Binding-site contacts:
Ligand atom O5 contacts residue LEU109 of chain 3.B at 4.0 Å.
Ligand atom C4 contacts residue LEU109 of chain 3.B at 4.3 Å (hydrophobic).
Ligand atom C7 contacts residue GLU134 of chain 11.B at 3.8 Å.
Ligand atom N8 contacts residue HIS138 of chain 11.B at 4.3 Å.
Ligand atom C9 contacts residue HIS138 of chain 11.B at 4.2 Å.
Ligand atom N10 contacts residue MET74 of chain 3.B at 2.9 Å (h-bond).
Ligand atom C11 contacts residue ASP72 of chain 3.B at 3.7 Å.
Ligand atom C1 contacts residue LEU109 of chain 3.B at 3.9 Å (hydrophobic).
Ligand atom C6 contacts residue LEU73 of chain 3.B at 3.5 Å (hydrophobic).
Ligand atom C11 contacts residue GLU134 of chain 11.B at 4.3 Å.
Ligand atom C1 contacts residue LEU73 of chain 3.B at 4.2 Å (hydrophobic).
Ligand atom O5 contacts residue MET74 of chain 3.B at 3.1 Å.
Ligand atom C9 contacts residue GLU134 of chain 11.B at 3.9 Å.
Ligand atom C1 contacts residue ASN106 of chain 3.B at 3.1 Å.
Ligand atom O5 contacts residue LEU73 of chain 3.B at 3.5 Å.
Ligand atom O5 contacts residue ASN106 of chain 3.B at 2.6 Å (h-bond).
Ligand atom C9 contacts residue LEU73 of chain 3.B at 4.4 Å (hydrophobic).
Ligand atom C11 contacts residue HIS138 of chain 11.B at 3.6 Å.
Ligand atom C4 contacts residue ALA75 of chain 3.B at 4.3 Å (hydrophobic).
Ligand atom C2 contacts residue VAL135 of chain 11.B at 3.6 Å (hydrophobic).
Ligand atom C3 contacts residue LEU131 of chain 11.B at 4.2 Å (hydrophobic).
Ligand atom C2 contacts residue MET105 of chain 3.B at 3.8 Å (hydrophobic).
Ligand atom C4 contacts residue LEU73 of chain 3.B at 3.5 Å (hydrophobic).
Ligand atom C1 contacts residue MET105 of chain 3.B at 3.9 Å (hydrophobic).
Ligand atom C4 contacts residue ASN106 of chain 3.B at 3.2 Å.
Ligand atom C3 contacts residue VAL135 of chain 11.B at 3.9 Å (hydrophobic).
Ligand atom C9 contacts residue MET74 of chain 3.B at 4.0 Å (hydrophobic).
Ligand atom C4 contacts residue MET74 of chain 3.B at 3.5 Å (hydrophobic).
Ligand atom C1 contacts residue VAL135 of chain 11.B at 4.1 Å (hydrophobic).
Ligand atom N10 contacts residue LEU73 of chain 3.B at 3.6 Å.
Ligand atom O5 contacts residue ALA75 of chain 3.B at 3.1 Å (h-bond).
Ligand atom C7 contacts residue LEU73 of chain 3.B at 4.3 Å (hydrophobic).
Ligand atom C3 contacts residue GLU134 of chain 11.B at 3.9 Å.
Ligand atom C6 contacts residue MET74 of chain 3.B at 3.6 Å (hydrophobic).
Ligand atom N8 contacts residue GLU134 of chain 11.B at 2.9 Å (salt-bridge).
Ligand atom C3 contacts residue LEU102 of chain 3.B at 4.2 Å (hydrophobic).
Ligand atom C11 contacts residue MET74 of chain 3.B at 4.2 Å (hydrophobic).
Ligand atom C2 contacts residue LEU102 of chain 3.B at 4.2 Å (hydrophobic).
Ligand atom C2 contacts residue ASN106 of chain 3.B at 4.4 Å.
Ligand atom C2 contacts residue LEU131 of chain 11.B at 4.1 Å (hydrophobic).

Sequence of chain 3.B:
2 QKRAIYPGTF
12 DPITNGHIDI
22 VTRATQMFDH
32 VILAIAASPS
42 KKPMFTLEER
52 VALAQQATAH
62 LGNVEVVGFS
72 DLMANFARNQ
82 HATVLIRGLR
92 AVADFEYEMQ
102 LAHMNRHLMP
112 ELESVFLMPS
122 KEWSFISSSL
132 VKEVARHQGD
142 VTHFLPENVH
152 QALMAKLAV

The small molecule below binds the protein below.
Small molecule (SMILES): Cc1nc2cccc(O)c2[nH]1

Sequence of chain 11.B:
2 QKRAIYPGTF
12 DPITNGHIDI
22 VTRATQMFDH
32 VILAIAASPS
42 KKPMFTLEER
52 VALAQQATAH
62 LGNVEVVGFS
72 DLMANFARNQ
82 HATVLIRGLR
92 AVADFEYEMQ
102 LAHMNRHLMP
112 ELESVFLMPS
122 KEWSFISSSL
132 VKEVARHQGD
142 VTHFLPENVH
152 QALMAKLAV